Binding-site contacts:
Ligand atom C1 contacts residue THR248 of chain 1.C at 4.4 Å.
Ligand atom C5 contacts residue THR248 of chain 1.C at 3.8 Å.
Ligand atom C7 contacts residue ASN246 of chain 1.C at 3.7 Å.
Ligand atom O5 contacts residue THR248 of chain 1.C at 3.4 Å (h-bond).
Ligand atom O6 contacts residue THR248 of chain 1.C at 3.3 Å (h-bond).
Ligand atom C5 contacts residue ASN246 of chain 1.C at 3.7 Å.
Ligand atom O5 contacts residue ASN246 of chain 1.C at 2.4 Å (h-bond).
Ligand atom C2 contacts residue ASN246 of chain 1.C at 2.4 Å.
Ligand atom O6 contacts residue ASN249 of chain 1.C at 3.2 Å (h-bond).
Ligand atom C4 contacts residue ASN246 of chain 1.C at 4.2 Å.
Ligand atom C1 contacts residue ASN246 of chain 1.C at 1.4 Å.
Ligand atom C3 contacts residue ASN246 of chain 1.C at 3.7 Å.
Ligand atom N2 contacts residue ASN246 of chain 1.C at 2.9 Å (h-bond).
Ligand atom O5 contacts residue ASN249 of chain 1.C at 4.0 Å.
Ligand atom O7 contacts residue ASN246 of chain 1.C at 4.1 Å.
Ligand atom C6 contacts residue THR248 of chain 1.C at 3.4 Å.

A small-molecule ligand and the protein it binds are described below.
Small molecule (SMILES): CC(=O)N[C@@H]1[C@@H](O)[C@H](O)[C@@H](CO)O[C@H]1O

Sequence of chain 1.C:
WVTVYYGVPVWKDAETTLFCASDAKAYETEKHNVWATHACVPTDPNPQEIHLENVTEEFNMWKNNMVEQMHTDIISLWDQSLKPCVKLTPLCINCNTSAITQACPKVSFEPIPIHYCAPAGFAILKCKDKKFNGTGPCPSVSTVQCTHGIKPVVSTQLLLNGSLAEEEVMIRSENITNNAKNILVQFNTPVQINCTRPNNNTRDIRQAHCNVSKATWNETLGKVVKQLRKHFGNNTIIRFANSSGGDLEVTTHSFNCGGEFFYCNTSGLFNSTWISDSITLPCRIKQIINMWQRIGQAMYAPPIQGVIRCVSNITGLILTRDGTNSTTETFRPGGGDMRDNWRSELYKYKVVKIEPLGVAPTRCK